This protein binds this small molecule.
Small molecule (SMILES): Cc1cc(CCCCCOc2ccc(C3=NCCO3)cc2)on1

Sequence of chain 25.A:
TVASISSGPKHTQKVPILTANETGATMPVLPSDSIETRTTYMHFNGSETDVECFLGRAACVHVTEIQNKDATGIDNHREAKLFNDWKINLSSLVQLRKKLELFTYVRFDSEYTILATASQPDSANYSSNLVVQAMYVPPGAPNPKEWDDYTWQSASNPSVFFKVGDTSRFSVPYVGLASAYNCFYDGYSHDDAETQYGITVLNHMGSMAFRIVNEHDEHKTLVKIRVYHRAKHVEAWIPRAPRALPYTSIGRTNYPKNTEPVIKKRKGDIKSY

Binding-site contacts:
Ligand atom C1B contacts residue ILE104 of chain 25.A at 4.0 Å (hydrophobic).
Ligand atom C5A contacts residue VAL176 of chain 25.A at 3.6 Å (hydrophobic).
Ligand atom C4 contacts residue TYR197 of chain 25.A at 3.8 Å (hydrophobic).
Ligand atom C5A contacts residue PHE186 of chain 25.A at 3.5 Å (hydrophobic).
Ligand atom C1C contacts residue LEU106 of chain 25.A at 3.8 Å (hydrophobic).
Ligand atom C3B contacts residue VAL188 of chain 25.A at 3.8 Å (hydrophobic).
Ligand atom C6B contacts residue TYR128 of chain 25.A at 3.3 Å (hydrophobic).
Ligand atom C2B contacts residue VAL188 of chain 25.A at 3.5 Å (hydrophobic).
Ligand atom C2A contacts residue TYR152 of chain 25.A at 3.6 Å (hydrophobic).
Ligand atom O1 contacts residue LEU106 of chain 25.A at 3.7 Å.
Ligand atom C5 contacts residue LEU106 of chain 25.A at 3.8 Å (hydrophobic).
Ligand atom C4B contacts residue PHE186 of chain 25.A at 3.6 Å (hydrophobic).
Ligand atom O1A contacts residue PHE186 of chain 25.A at 3.0 Å.
Ligand atom C4C contacts residue VAL188 of chain 25.A at 3.7 Å (hydrophobic).
Ligand atom C3 contacts residue ASN219 of chain 25.A at 4.0 Å.
Ligand atom C5B contacts residue MET224 of chain 25.A at 3.8 Å (hydrophobic).
Ligand atom C4C contacts residue VAL191 of chain 25.A at 3.0 Å (hydrophobic).
Ligand atom C4 contacts residue LEU106 of chain 25.A at 3.9 Å (hydrophobic).
Ligand atom C1B contacts residue VAL188 of chain 25.A at 3.8 Å (hydrophobic).
Ligand atom O1 contacts residue MET221 of chain 25.A at 3.9 Å.
Ligand atom N2 contacts residue ASN219 of chain 25.A at 3.8 Å.
Ligand atom O1B contacts residue TYR128 of chain 25.A at 3.4 Å (h-bond).
Ligand atom C5C contacts residue VAL191 of chain 25.A at 3.8 Å (hydrophobic).
Ligand atom C1B contacts residue TYR128 of chain 25.A at 3.6 Å (hydrophobic).
Ligand atom C2C contacts residue TYR197 of chain 25.A at 3.7 Å (hydrophobic).
Ligand atom C2A contacts residue PHE186 of chain 25.A at 3.3 Å (hydrophobic).
Ligand atom N3A contacts residue PHE186 of chain 25.A at 4.0 Å.
Ligand atom C5B contacts residue PHE186 of chain 25.A at 3.9 Å (hydrophobic).
Ligand atom N2 contacts residue LEU106 of chain 25.A at 3.8 Å.
Ligand atom N3A contacts residue TYR152 of chain 25.A at 3.5 Å.
Ligand atom N3A contacts residue PRO174 of chain 25.A at 3.7 Å.
Ligand atom C6B contacts residue ILE104 of chain 25.A at 3.6 Å (hydrophobic).
Ligand atom C3C contacts residue TYR128 of chain 25.A at 3.4 Å (hydrophobic).
Ligand atom C1C contacts residue TYR128 of chain 25.A at 3.7 Å (hydrophobic).
Ligand atom O1B contacts residue ILE104 of chain 25.A at 3.9 Å.
Ligand atom C31 contacts residue ASN219 of chain 25.A at 3.3 Å.
Ligand atom C3B contacts residue TYR152 of chain 25.A at 3.7 Å (hydrophobic).
Ligand atom C4B contacts residue TYR152 of chain 25.A at 3.8 Å (hydrophobic).
Ligand atom C4A contacts residue PRO174 of chain 25.A at 3.1 Å (hydrophobic).
Ligand atom N3A contacts residue ALA24 of chain 25.C at 3.8 Å.

Sequence of chain 25.C:
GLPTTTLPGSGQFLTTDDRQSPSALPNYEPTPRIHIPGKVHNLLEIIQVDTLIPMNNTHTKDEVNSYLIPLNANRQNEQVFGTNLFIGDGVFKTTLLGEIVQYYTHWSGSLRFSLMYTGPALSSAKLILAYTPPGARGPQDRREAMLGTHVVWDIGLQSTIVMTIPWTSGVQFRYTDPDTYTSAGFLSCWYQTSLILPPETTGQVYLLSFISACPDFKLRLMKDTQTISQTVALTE